Sequence of chain 2.A:
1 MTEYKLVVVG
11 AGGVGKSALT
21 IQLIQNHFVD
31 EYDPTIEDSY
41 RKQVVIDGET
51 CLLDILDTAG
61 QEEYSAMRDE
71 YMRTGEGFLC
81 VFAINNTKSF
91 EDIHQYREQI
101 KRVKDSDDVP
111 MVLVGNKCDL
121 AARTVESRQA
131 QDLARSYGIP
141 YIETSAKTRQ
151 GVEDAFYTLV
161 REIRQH

A small-molecule ligand and the protein it binds are described below.
Small molecule (SMILES): Nc1nc2c(ncn2[C@@H]2O[C@H](CO[P](=O)(O)O[P](=O)(O)NP(=O)(O)O)[C@@H](O)[C@H]2O)c(=O)[nH]1

Binding-site contacts:
Ligand atom N3B contacts residue GLY13 of chain 2.A at 3.1 Å (h-bond).
Ligand atom O1B contacts residue GLY13 of chain 2.A at 3.5 Å (h-bond).
Ligand atom O1G contacts residue PRO34 of chain 2.A at 3.4 Å.
Ligand atom O1A contacts residue SER17 of chain 2.A at 3.3 Å (h-bond).
Ligand atom N2 contacts residue LEU120 of chain 2.A at 3.5 Å.
Ligand atom O1B contacts residue LYS16 of chain 2.A at 2.8 Å (salt-bridge).
Ligand atom O2B contacts residue MG1 of chain 2.C at 2.1 Å.
Ligand atom O3G contacts residue GLY12 of chain 2.A at 3.4 Å.
Ligand atom O6 contacts residue ASN116 of chain 2.A at 3.4 Å (h-bond).
Ligand atom O2' contacts residue PHE28 of chain 2.A at 3.2 Å.
Ligand atom C8 contacts residue GLY15 of chain 2.A at 3.5 Å.
Ligand atom O4' contacts residue LYS117 of chain 2.A at 3.2 Å (salt-bridge).
Ligand atom O6 contacts residue SER145 of chain 2.A at 3.4 Å.
Ligand atom N7 contacts residue ASN116 of chain 2.A at 3.1 Å (h-bond).
Ligand atom O3G contacts residue LYS16 of chain 2.A at 2.6 Å (salt-bridge).
Ligand atom O6 contacts residue LYS117 of chain 2.A at 3.3 Å.
Ligand atom O1B contacts residue GLY15 of chain 2.A at 3.1 Å (h-bond).
Ligand atom O2' contacts residue ASP30 of chain 2.A at 3.1 Å (salt-bridge).
Ligand atom O1A contacts residue ALA18 of chain 2.A at 2.9 Å (h-bond).
Ligand atom PG contacts residue MG1 of chain 2.C at 3.2 Å.
Ligand atom O1B contacts residue VAL14 of chain 2.A at 3.3 Å (h-bond).
Ligand atom O1G contacts residue TYR32 of chain 2.A at 2.7 Å (h-bond).
Ligand atom O2A contacts residue TYR32 of chain 2.A at 3.4 Å.
Ligand atom O2B contacts residue SER17 of chain 2.A at 2.9 Å (h-bond).
Ligand atom O2' contacts residue VAL29 of chain 2.A at 2.6 Å (h-bond).
Ligand atom O2G contacts residue THR35 of chain 2.A at 2.9 Å (h-bond).
Ligand atom O1A contacts residue GLY15 of chain 2.A at 3.3 Å.
Ligand atom O3' contacts residue ASP30 of chain 2.A at 2.8 Å (salt-bridge).
Ligand atom N3B contacts residue TYR32 of chain 2.A at 3.5 Å.
Ligand atom O6 contacts residue ALA146 of chain 2.A at 2.8 Å (h-bond).
Ligand atom O6 contacts residue ASP119 of chain 2.A at 3.4 Å (salt-bridge).
Ligand atom O2G contacts residue MG1 of chain 2.C at 2.0 Å.
Ligand atom O3A contacts residue GLY15 of chain 2.A at 3.2 Å (h-bond).
Ligand atom N1 contacts residue ASP119 of chain 2.A at 2.8 Å (salt-bridge).
Ligand atom PB contacts residue MG1 of chain 2.C at 3.2 Å.
Ligand atom O3G contacts residue GLY60 of chain 2.A at 2.8 Å (h-bond).
Ligand atom C3' contacts residue GLU31 of chain 2.A at 3.4 Å.
Ligand atom N2 contacts residue ASP119 of chain 2.A at 3.0 Å (salt-bridge).
Ligand atom C2' contacts residue VAL29 of chain 2.A at 3.4 Å (hydrophobic).
Ligand atom N3B contacts residue MG1 of chain 2.C at 3.3 Å.